Sequence of chain 2.B:
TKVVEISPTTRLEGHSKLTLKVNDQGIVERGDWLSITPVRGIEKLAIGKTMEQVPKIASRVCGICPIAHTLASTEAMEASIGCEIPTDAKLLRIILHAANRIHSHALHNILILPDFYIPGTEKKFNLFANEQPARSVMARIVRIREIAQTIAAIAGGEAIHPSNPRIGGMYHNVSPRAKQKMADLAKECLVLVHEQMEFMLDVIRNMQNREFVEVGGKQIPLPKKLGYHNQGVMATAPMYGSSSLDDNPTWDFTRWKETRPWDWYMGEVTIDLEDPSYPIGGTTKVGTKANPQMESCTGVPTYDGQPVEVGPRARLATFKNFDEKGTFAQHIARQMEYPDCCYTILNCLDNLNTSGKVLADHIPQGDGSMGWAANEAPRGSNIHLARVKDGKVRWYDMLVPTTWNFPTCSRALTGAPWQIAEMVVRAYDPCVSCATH

The small molecule below binds the protein below.
Small molecule (SMILES): N#C[Fe]([Ni])(C#N)C=O

Binding-site contacts:
Ligand atom C1 contacts residue PRO378 of chain 2.B at 4.1 Å (hydrophobic).
Ligand atom N2 contacts residue CYS431 of chain 2.B at 3.8 Å.
Ligand atom FE contacts residue CYS65 of chain 2.B at 2.4 Å.
Ligand atom N2 contacts residue CYS434 of chain 2.B at 3.4 Å.
Ligand atom O3 contacts residue ASN382 of chain 2.B at 3.1 Å.
Ligand atom C2 contacts residue CYS434 of chain 2.B at 3.1 Å (hydrophobic).
Ligand atom NI contacts residue CYS431 of chain 2.B at 2.4 Å.
Ligand atom N1 contacts residue ALA377 of chain 2.B at 3.4 Å.
Ligand atom N2 contacts residue VAL400 of chain 2.B at 3.9 Å.
Ligand atom C1 contacts residue ARG379 of chain 2.B at 3.5 Å.
Ligand atom C2 contacts residue THR402 of chain 2.B at 3.8 Å.
Ligand atom C2 contacts residue PRO401 of chain 2.B at 3.5 Å (hydrophobic).
Ligand atom NI contacts residue CYS434 of chain 2.B at 2.6 Å.
Ligand atom NI contacts residue CYS62 of chain 2.B at 2.3 Å.
Ligand atom N2 contacts residue THR402 of chain 2.B at 2.8 Å (h-bond).
Ligand atom C1 contacts residue CYS65 of chain 2.B at 3.1 Å (hydrophobic).
Ligand atom C3 contacts residue ALA377 of chain 2.B at 3.7 Å (hydrophobic).
Ligand atom N1 contacts residue ARG379 of chain 2.B at 3.0 Å (salt-bridge).
Ligand atom C3 contacts residue VAL400 of chain 2.B at 3.6 Å (hydrophobic).
Ligand atom C3 contacts residue CYS65 of chain 2.B at 3.1 Å (hydrophobic).
Ligand atom C3 contacts residue CYS434 of chain 2.B at 3.3 Å (hydrophobic).
Ligand atom O3 contacts residue CYS65 of chain 2.B at 3.9 Å.
Ligand atom C2 contacts residue ARG379 of chain 2.B at 3.8 Å.
Ligand atom N1 contacts residue CYS65 of chain 2.B at 3.5 Å.
Ligand atom O3 contacts residue ALA377 of chain 2.B at 3.4 Å.
Ligand atom C3 contacts residue HIS69 of chain 2.B at 3.5 Å.
Ligand atom C3 contacts residue PRO401 of chain 2.B at 3.5 Å (hydrophobic).
Ligand atom N2 contacts residue ARG379 of chain 2.B at 3.9 Å.
Ligand atom N2 contacts residue PRO401 of chain 2.B at 3.3 Å.
Ligand atom O3 contacts residue VAL400 of chain 2.B at 3.6 Å.
Ligand atom C2 contacts residue VAL400 of chain 2.B at 3.8 Å (hydrophobic).
Ligand atom C3 contacts residue ALA68 of chain 2.B at 4.1 Å (hydrophobic).
Ligand atom FE contacts residue CYS434 of chain 2.B at 2.5 Å.
Ligand atom NI contacts residue CYS65 of chain 2.B at 2.5 Å.
Ligand atom O3 contacts residue HIS69 of chain 2.B at 3.5 Å.
Ligand atom C1 contacts residue ALA377 of chain 2.B at 3.7 Å (hydrophobic).
Ligand atom N1 contacts residue PRO378 of chain 2.B at 3.2 Å.
Ligand atom O3 contacts residue PRO401 of chain 2.B at 3.4 Å.
Ligand atom C2 contacts residue CYS431 of chain 2.B at 3.7 Å (hydrophobic).
Ligand atom O3 contacts residue ALA68 of chain 2.B at 3.6 Å.